Sequence of chain 29.D:
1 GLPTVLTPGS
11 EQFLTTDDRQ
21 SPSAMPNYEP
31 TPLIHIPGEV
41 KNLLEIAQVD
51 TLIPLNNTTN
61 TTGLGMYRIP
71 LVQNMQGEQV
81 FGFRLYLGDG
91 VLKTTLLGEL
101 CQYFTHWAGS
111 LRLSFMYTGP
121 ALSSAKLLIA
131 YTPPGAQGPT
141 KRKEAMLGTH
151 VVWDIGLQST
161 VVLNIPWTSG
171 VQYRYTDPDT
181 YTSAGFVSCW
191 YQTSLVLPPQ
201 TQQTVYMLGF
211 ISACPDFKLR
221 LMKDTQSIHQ

Binding-site contacts:
Ligand atom C3 contacts residue TYR197 of chain 21.C at 3.8 Å (hydrophobic).
Ligand atom C17 contacts residue ASN198 of chain 21.C at 3.7 Å.
Ligand atom N1 contacts residue ASN219 of chain 21.C at 3.9 Å.
Ligand atom F2 contacts residue ILE104 of chain 21.C at 3.4 Å.
Ligand atom C13 contacts residue ALA196 of chain 21.C at 3.8 Å (hydrophobic).
Ligand atom C4 contacts residue ASN105 of chain 21.C at 3.4 Å.
Ligand atom C2 contacts residue MET221 of chain 21.C at 3.8 Å (hydrophobic).
Ligand atom F2 contacts residue MET221 of chain 21.C at 2.9 Å.
Ligand atom C6 contacts residue MET221 of chain 21.C at 3.8 Å (hydrophobic).
Ligand atom N6 contacts residue LEU218 of chain 21.C at 3.4 Å (h-bond).
Ligand atom N3 contacts residue TYR197 of chain 21.C at 3.9 Å.
Ligand atom C13 contacts residue LEU218 of chain 21.C at 3.6 Å (hydrophobic).
Ligand atom N4 contacts residue LEU218 of chain 21.C at 3.0 Å (h-bond).
Ligand atom N3 contacts residue ASN198 of chain 21.C at 2.3 Å (h-bond).
Ligand atom C6 contacts residue ILE104 of chain 21.C at 3.3 Å (hydrophobic).
Ligand atom N5 contacts residue ASN198 of chain 21.C at 3.0 Å (h-bond).
Ligand atom N2 contacts residue ASN198 of chain 21.C at 3.3 Å (h-bond).
Ligand atom C9 contacts residue ASN198 of chain 21.C at 3.1 Å.
Ligand atom F2 contacts residue TYR128 of chain 21.C at 3.4 Å.
Ligand atom F3 contacts residue LEU106 of chain 21.C at 3.5 Å.
Ligand atom C15 contacts residue ALA194 of chain 21.C at 3.5 Å (hydrophobic).
Ligand atom N5 contacts residue TYR197 of chain 21.C at 3.8 Å.
Ligand atom C13 contacts residue ASN198 of chain 21.C at 2.6 Å.
Ligand atom C18 contacts residue ILE104 of chain 21.C at 3.9 Å (hydrophobic).
Ligand atom C12 contacts residue LEU218 of chain 21.C at 3.6 Å (hydrophobic).
Ligand atom C15 contacts residue SER198 of chain 21.B at 3.6 Å.
Ligand atom N6 contacts residue ASN219 of chain 21.C at 3.5 Å.
Ligand atom C15 contacts residue LEU218 of chain 21.C at 3.8 Å (hydrophobic).
Ligand atom C10 contacts residue LEU218 of chain 21.C at 3.4 Å (hydrophobic).
Ligand atom F1 contacts residue SER126 of chain 21.C at 3.6 Å.
Ligand atom C14 contacts residue LEU218 of chain 21.C at 3.5 Å (hydrophobic).
Ligand atom C1 contacts residue TYR197 of chain 21.C at 3.8 Å (hydrophobic).
Ligand atom F3 contacts residue TYR128 of chain 21.C at 3.4 Å.
Ligand atom C6 contacts residue ASN105 of chain 21.C at 3.6 Å.
Ligand atom C11 contacts residue LEU218 of chain 21.C at 3.6 Å (hydrophobic).
Ligand atom C17 contacts residue ALA194 of chain 21.C at 3.6 Å (hydrophobic).
Ligand atom N6 contacts residue MET221 of chain 21.C at 3.2 Å.
Ligand atom C4 contacts residue MET221 of chain 21.C at 3.7 Å (hydrophobic).
Ligand atom F3 contacts residue ILE104 of chain 21.C at 3.7 Å.
Ligand atom C15 contacts residue ASN198 of chain 21.C at 2.5 Å.

This small molecule binds to this protein.
Small molecule (SMILES): Nc1nc(-c2ccccc2)nc2[nH]nc(Nc3ccc(C(F)(F)F)cc3)c12

Sequence of chain 21.C:
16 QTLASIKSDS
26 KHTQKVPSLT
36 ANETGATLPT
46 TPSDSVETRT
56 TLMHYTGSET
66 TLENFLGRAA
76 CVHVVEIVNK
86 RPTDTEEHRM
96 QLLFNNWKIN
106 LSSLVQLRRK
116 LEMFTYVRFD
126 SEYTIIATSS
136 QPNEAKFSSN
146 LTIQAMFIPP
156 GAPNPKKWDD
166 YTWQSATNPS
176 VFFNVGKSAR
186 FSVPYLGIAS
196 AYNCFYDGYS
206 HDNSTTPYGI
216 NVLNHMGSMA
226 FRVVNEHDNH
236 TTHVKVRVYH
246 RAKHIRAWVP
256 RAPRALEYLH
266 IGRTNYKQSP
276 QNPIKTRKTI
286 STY

Sequence of chain 21.B:
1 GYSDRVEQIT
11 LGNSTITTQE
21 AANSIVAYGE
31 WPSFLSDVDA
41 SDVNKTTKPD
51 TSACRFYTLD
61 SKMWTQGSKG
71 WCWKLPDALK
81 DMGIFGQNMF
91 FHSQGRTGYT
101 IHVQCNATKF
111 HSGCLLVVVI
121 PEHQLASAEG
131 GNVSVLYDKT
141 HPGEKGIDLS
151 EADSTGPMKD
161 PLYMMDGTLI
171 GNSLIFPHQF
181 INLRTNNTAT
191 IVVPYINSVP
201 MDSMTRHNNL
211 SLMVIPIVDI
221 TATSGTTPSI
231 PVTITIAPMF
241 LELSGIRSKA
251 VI